Sequence of chain 1.B:
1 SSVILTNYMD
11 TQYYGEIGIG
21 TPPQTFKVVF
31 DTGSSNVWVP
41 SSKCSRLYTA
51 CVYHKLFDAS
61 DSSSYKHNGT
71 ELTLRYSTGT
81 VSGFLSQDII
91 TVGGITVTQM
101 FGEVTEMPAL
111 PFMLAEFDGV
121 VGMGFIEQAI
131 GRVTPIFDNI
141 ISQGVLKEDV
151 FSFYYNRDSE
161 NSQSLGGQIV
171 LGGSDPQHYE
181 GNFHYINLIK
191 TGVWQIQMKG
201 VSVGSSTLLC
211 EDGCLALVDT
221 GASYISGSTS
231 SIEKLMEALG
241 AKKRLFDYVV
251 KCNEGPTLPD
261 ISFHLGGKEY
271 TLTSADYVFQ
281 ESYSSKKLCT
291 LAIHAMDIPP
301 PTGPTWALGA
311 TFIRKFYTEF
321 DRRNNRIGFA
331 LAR

This protein binds this small molecule.
Small molecule (SMILES): CCc1nc(N)nc(N)c1-c1ccc2c(c1)N(CCCOC)C(=O)C(C)(C)O2

Binding-site contacts:
Ligand atom C16 contacts residue THR11 of chain 1.B at 3.5 Å.
Ligand atom C1 contacts residue GLY221 of chain 1.B at 3.5 Å.
Ligand atom O1 contacts residue VAL29 of chain 1.B at 3.5 Å.
Ligand atom N2 contacts residue TYR76 of chain 1.B at 3.5 Å.
Ligand atom C4 contacts residue GLY221 of chain 1.B at 3.5 Å.
Ligand atom O4 contacts residue THR11 of chain 1.B at 3.6 Å.
Ligand atom C18 contacts residue THR11 of chain 1.B at 3.6 Å.
Ligand atom C5 contacts residue VAL120 of chain 1.B at 3.5 Å (hydrophobic).
Ligand atom C7 contacts residue THR78 of chain 1.B at 3.1 Å.
Ligand atom C19 contacts residue THR220 of chain 1.B at 3.1 Å.
Ligand atom O4 contacts residue GLN12 of chain 1.B at 3.0 Å.
Ligand atom N4 contacts residue ASP219 of chain 1.B at 3.1 Å (salt-bridge).
Ligand atom C20 contacts residue PHE117 of chain 1.B at 3.7 Å (hydrophobic).
Ligand atom N2 contacts residue ASP31 of chain 1.B at 2.3 Å (salt-bridge).
Ligand atom C3 contacts residue TYR76 of chain 1.B at 3.6 Å (hydrophobic).
Ligand atom C20 contacts residue ALA115 of chain 1.B at 3.3 Å (hydrophobic).
Ligand atom C6 contacts residue ASP31 of chain 1.B at 3.5 Å.
Ligand atom O1 contacts residue GLN12 of chain 1.B at 3.8 Å.
Ligand atom C19 contacts residue TYR13 of chain 1.B at 3.5 Å (hydrophobic).
Ligand atom C11 contacts residue GLY221 of chain 1.B at 3.5 Å.
Ligand atom N3 contacts residue SER77 of chain 1.B at 3.7 Å.
Ligand atom C3 contacts residue GLY221 of chain 1.B at 3.7 Å.
Ligand atom N4 contacts residue ASP31 of chain 1.B at 2.9 Å (salt-bridge).
Ligand atom C6 contacts residue VAL120 of chain 1.B at 3.6 Å (hydrophobic).
Ligand atom C19 contacts residue VAL29 of chain 1.B at 3.6 Å (hydrophobic).
Ligand atom C8 contacts residue THR78 of chain 1.B at 3.0 Å.
Ligand atom N1 contacts residue ASP219 of chain 1.B at 3.7 Å.
Ligand atom C5 contacts residue VAL29 of chain 1.B at 3.6 Å (hydrophobic).
Ligand atom C2 contacts residue ASP219 of chain 1.B at 3.7 Å.
Ligand atom N4 contacts residue GLY33 of chain 1.B at 3.2 Å (h-bond).
Ligand atom C17 contacts residue THR11 of chain 1.B at 3.4 Å.
Ligand atom C19 contacts residue TYR155 of chain 1.B at 3.4 Å (hydrophobic).
Ligand atom C2 contacts residue ASP31 of chain 1.B at 3.1 Å.
Ligand atom C16 contacts residue SER223 of chain 1.B at 3.2 Å.
Ligand atom O3 contacts residue PRO111 of chain 1.B at 3.7 Å.
Ligand atom C18 contacts residue GLY221 of chain 1.B at 3.4 Å.
Ligand atom C9 contacts residue THR78 of chain 1.B at 3.7 Å.
Ligand atom O1 contacts residue TYR13 of chain 1.B at 3.2 Å (h-bond).
Ligand atom C3 contacts residue ASP31 of chain 1.B at 3.4 Å.
Ligand atom C5 contacts residue ASP31 of chain 1.B at 3.6 Å.